Binding-site contacts:
Ligand atom N contacts residue TRP5 of chain 1.A at 3.0 Å.
Ligand atom CA contacts residue HIS64 of chain 1.A at 4.0 Å.
Ligand atom N contacts residue HIS64 of chain 1.A at 2.6 Å (h-bond).
Ligand atom OXT contacts residue PRO200 of chain 1.A at 2.6 Å (h-bond).
Ligand atom O contacts residue PRO200 of chain 1.A at 4.4 Å.
Ligand atom C contacts residue TRP5 of chain 1.A at 3.4 Å (hydrophobic).
Ligand atom N contacts residue PRO200 of chain 1.A at 4.1 Å.
Ligand atom OXT contacts residue PRO201 of chain 1.A at 3.9 Å.
Ligand atom NE2 contacts residue GLN92 of chain 1.A at 3.7 Å.
Ligand atom ND1 contacts residue HIS64 of chain 1.A at 3.8 Å.
Ligand atom ND1 contacts residue ASN67 of chain 1.A at 4.3 Å.
Ligand atom O contacts residue TRP5 of chain 1.A at 3.3 Å (h-bond).
Ligand atom O contacts residue HIS64 of chain 1.A at 4.1 Å.
Ligand atom ND1 contacts residue THR199 of chain 1.A at 4.4 Å.
Ligand atom CA contacts residue PRO200 of chain 1.A at 3.2 Å (hydrophobic).
Ligand atom CE1 contacts residue HIS64 of chain 1.A at 4.5 Å.
Ligand atom C contacts residue PRO200 of chain 1.A at 3.2 Å (hydrophobic).
Ligand atom CB contacts residue HIS64 of chain 1.A at 4.4 Å.
Ligand atom CD2 contacts residue THR199 of chain 1.A at 4.3 Å.
Ligand atom CB contacts residue PRO200 of chain 1.A at 4.2 Å (hydrophobic).
Ligand atom O contacts residue HIS4 of chain 1.A at 4.3 Å.
Ligand atom CE1 contacts residue GLN92 of chain 1.A at 3.6 Å.
Ligand atom CA contacts residue THR199 of chain 1.A at 3.9 Å.
Ligand atom CG contacts residue THR199 of chain 1.A at 4.3 Å.
Ligand atom CE1 contacts residue ASN67 of chain 1.A at 4.0 Å.
Ligand atom CA contacts residue TRP5 of chain 1.A at 3.7 Å (hydrophobic).
Ligand atom OXT contacts residue TRP5 of chain 1.A at 3.3 Å (h-bond).
Ligand atom N contacts residue THR199 of chain 1.A at 3.6 Å.

A small-molecule ligand and the protein it binds are described below.
Small molecule (SMILES): N[C@H](Cc1c[nH]c[nH+]1)C(=O)O

Sequence of chain 1.A:
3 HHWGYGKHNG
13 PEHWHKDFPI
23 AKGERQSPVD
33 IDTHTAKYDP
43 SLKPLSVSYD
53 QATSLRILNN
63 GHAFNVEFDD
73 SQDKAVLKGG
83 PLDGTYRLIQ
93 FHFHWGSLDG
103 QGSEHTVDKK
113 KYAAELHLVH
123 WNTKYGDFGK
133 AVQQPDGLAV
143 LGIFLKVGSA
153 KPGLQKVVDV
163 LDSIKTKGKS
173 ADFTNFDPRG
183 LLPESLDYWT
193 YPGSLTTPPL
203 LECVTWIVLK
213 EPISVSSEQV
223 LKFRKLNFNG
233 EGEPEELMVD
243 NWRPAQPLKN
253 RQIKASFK